Binding-site contacts:
Ligand atom NBC contacts residue ASN228 of chain 32.A at 3.7 Å.
Ligand atom CAR contacts residue ASN228 of chain 32.A at 3.7 Å.
Ligand atom CAN contacts residue PHE135 of chain 32.A at 3.8 Å (hydrophobic).
Ligand atom NBD contacts residue TRP203 of chain 32.A at 3.6 Å.
Ligand atom CAE contacts residue GLN202 of chain 32.A at 3.6 Å.
Ligand atom CAF contacts residue ASP112 of chain 32.A at 3.9 Å.
Ligand atom CAS contacts residue TYR201 of chain 32.A at 3.9 Å (hydrophobic).
Ligand atom CAM contacts residue TYR155 of chain 32.A at 3.9 Å (hydrophobic).
Ligand atom CAG contacts residue ASN228 of chain 32.A at 3.3 Å.
Ligand atom CAO contacts residue MET230 of chain 32.A at 3.6 Å (hydrophobic).
Ligand atom NAU contacts residue MET114 of chain 32.A at 3.9 Å.
Ligand atom CAK contacts residue PHE135 of chain 32.A at 3.3 Å (hydrophobic).
Ligand atom CAN contacts residue ILE111 of chain 32.A at 3.8 Å (hydrophobic).
Ligand atom NBD contacts residue ASN228 of chain 32.A at 3.7 Å.
Ligand atom CAF contacts residue MET114 of chain 32.A at 3.1 Å (hydrophobic).
Ligand atom CAJ contacts residue TYR155 of chain 32.A at 3.5 Å (hydrophobic).
Ligand atom CBB contacts residue LEU113 of chain 32.A at 3.7 Å (hydrophobic).
Ligand atom CAS contacts residue TRP203 of chain 32.A at 3.4 Å (hydrophobic).
Ligand atom CAX contacts residue ASN228 of chain 32.A at 3.8 Å.
Ligand atom CBA contacts residue TRP203 of chain 32.A at 3.8 Å (hydrophobic).
Ligand atom CAE contacts residue ASN228 of chain 32.A at 3.6 Å.
Ligand atom CAZ contacts residue ILE111 of chain 32.A at 3.9 Å (hydrophobic).
Ligand atom OAC contacts residue LEU113 of chain 32.A at 3.4 Å (h-bond).
Ligand atom OAC contacts residue ASP112 of chain 32.A at 3.8 Å.
Ligand atom CAG contacts residue GLN202 of chain 32.A at 3.5 Å.
Ligand atom CAS contacts residue ASN228 of chain 32.A at 3.5 Å.
Ligand atom CAL contacts residue ILE111 of chain 32.A at 3.9 Å (hydrophobic).
Ligand atom CAP contacts residue LEU113 of chain 32.A at 3.6 Å (hydrophobic).
Ligand atom CAI contacts residue PHE135 of chain 32.A at 3.5 Å (hydrophobic).
Ligand atom NAT contacts residue TYR155 of chain 32.A at 3.9 Å.
Ligand atom CAR contacts residue TYR201 of chain 32.A at 3.5 Å (hydrophobic).
Ligand atom CAA contacts residue PRO177 of chain 32.A at 3.2 Å (hydrophobic).
Ligand atom CAQ contacts residue LEU113 of chain 32.A at 3.6 Å (hydrophobic).
Ligand atom CAA contacts residue VAL179 of chain 32.A at 3.5 Å (hydrophobic).
Ligand atom CAH contacts residue MET114 of chain 32.A at 3.5 Å (hydrophobic).
Ligand atom OAW contacts residue MET195 of chain 32.A at 3.4 Å.
Ligand atom CAG contacts residue TRP203 of chain 32.A at 3.7 Å (hydrophobic).
Ligand atom CBA contacts residue ASN228 of chain 32.A at 3.7 Å.
Ligand atom CAD contacts residue PHE137 of chain 32.A at 3.9 Å (hydrophobic).
Ligand atom CAL contacts residue TYR155 of chain 32.A at 3.4 Å (hydrophobic).

The small molecule below binds the protein below.
Small molecule (SMILES): CCO/N=C/c1ccc(OCC[C@@H](C)CCN2CCN(c3ccncc3)C2=O)cc1

Sequence of chain 32.C:
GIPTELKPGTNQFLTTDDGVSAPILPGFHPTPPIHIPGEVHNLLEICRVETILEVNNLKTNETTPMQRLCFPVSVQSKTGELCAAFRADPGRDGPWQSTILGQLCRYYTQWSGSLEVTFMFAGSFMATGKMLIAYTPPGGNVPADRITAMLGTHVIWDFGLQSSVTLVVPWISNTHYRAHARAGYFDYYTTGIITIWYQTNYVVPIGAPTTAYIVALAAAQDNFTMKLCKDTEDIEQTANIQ

Sequence of chain 33.C:
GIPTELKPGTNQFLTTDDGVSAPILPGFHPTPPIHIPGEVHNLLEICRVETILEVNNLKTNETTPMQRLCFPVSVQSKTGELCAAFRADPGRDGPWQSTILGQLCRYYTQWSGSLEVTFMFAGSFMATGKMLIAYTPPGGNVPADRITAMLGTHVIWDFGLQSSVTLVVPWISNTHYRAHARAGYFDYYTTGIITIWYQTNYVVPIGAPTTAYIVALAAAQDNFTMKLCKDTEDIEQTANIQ

Sequence of chain 32.A:
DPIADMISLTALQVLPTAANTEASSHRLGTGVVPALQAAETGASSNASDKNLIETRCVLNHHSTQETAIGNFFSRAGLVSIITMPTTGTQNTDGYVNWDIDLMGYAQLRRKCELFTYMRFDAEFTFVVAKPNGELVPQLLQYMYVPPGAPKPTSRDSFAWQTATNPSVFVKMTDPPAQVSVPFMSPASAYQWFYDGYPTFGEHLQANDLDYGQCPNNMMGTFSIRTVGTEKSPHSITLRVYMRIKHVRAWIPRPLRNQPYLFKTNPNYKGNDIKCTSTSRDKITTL